Binding-site contacts:
Ligand atom O6 contacts residue GLN580 of chain 1.A at 4.2 Å.
Ligand atom C2 contacts residue ASN331 of chain 1.A at 2.5 Å.
Ligand atom C4 contacts residue ASN331 of chain 1.A at 4.3 Å.
Ligand atom C3 contacts residue ASN331 of chain 1.A at 3.8 Å.
Ligand atom C1 contacts residue ASN331 of chain 1.A at 1.4 Å.
Ligand atom C5 contacts residue ASN331 of chain 1.A at 3.8 Å.
Ligand atom C3 contacts residue GLN580 of chain 1.A at 3.7 Å.
Ligand atom C7 contacts residue ASN331 of chain 1.A at 3.9 Å.
Ligand atom O3 contacts residue GLN580 of chain 1.A at 3.1 Å (h-bond).
Ligand atom O7 contacts residue GLN580 of chain 1.A at 3.5 Å.
Ligand atom O4 contacts residue GLN580 of chain 1.A at 3.8 Å.
Ligand atom O5 contacts residue ASN331 of chain 1.A at 2.5 Å (h-bond).
Ligand atom C4 contacts residue GLN580 of chain 1.A at 3.4 Å.
Ligand atom C2 contacts residue GLN580 of chain 1.A at 4.2 Å.
Ligand atom N2 contacts residue ASN331 of chain 1.A at 2.8 Å (h-bond).

Sequence of chain 1.A:
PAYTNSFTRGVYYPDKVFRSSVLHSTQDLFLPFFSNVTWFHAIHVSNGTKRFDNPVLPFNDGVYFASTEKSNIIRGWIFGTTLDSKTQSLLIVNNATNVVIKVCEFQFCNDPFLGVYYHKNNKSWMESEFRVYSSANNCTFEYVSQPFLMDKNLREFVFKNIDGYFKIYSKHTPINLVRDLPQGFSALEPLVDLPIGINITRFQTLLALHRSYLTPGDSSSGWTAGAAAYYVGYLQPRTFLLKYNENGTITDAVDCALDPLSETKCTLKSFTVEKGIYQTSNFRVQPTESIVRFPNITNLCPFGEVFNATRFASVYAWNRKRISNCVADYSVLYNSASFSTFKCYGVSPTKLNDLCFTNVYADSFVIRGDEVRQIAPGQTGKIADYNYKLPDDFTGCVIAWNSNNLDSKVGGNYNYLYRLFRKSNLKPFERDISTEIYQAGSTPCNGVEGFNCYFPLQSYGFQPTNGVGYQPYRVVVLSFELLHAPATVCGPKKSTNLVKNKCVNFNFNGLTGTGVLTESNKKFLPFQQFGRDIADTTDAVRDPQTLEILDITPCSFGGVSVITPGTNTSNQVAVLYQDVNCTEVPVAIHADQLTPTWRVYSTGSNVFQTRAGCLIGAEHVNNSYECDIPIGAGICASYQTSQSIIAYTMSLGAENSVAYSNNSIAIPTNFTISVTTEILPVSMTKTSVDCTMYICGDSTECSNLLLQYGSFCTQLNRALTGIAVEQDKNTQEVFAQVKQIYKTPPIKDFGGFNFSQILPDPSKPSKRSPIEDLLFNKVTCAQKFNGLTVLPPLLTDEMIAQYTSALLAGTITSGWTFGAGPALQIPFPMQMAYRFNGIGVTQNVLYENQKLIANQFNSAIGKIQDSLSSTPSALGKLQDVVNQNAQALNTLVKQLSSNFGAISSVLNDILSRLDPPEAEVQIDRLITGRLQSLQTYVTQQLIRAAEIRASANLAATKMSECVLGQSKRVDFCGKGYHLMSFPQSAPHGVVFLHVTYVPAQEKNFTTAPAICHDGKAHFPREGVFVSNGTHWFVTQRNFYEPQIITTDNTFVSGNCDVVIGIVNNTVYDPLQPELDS

A protein and the small-molecule ligand that binds it are described below.
Small molecule (SMILES): CC(=O)N[C@@H]1[C@@H](O)[C@H](O)[C@@H](CO)O[C@H]1O